Sequence of chain 1.A:
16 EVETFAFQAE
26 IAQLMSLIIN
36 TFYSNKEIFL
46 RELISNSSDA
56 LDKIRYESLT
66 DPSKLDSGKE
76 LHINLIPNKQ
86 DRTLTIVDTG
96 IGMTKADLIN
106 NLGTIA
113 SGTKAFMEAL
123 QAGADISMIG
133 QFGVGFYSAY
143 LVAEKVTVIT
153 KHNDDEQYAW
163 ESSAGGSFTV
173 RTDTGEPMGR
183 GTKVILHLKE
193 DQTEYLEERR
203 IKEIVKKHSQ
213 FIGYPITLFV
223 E

Binding-site contacts:
Ligand atom C5 contacts residue ASN51 of chain 1.A at 3.6 Å.
Ligand atom O3 contacts residue LYS58 of chain 1.A at 2.9 Å (salt-bridge).
Ligand atom N4 contacts residue PHE138 of chain 1.A at 3.4 Å.
Ligand atom N3 contacts residue ASP93 of chain 1.A at 2.6 Å (salt-bridge).
Ligand atom C12 contacts residue ASN51 of chain 1.A at 3.5 Å.
Ligand atom N3 contacts residue THR184 of chain 1.A at 3.6 Å.
Ligand atom C2 contacts residue LEU107 of chain 1.A at 3.9 Å (hydrophobic).
Ligand atom S contacts residue GLY97 of chain 1.A at 3.6 Å.
Ligand atom O3 contacts residue ALA55 of chain 1.A at 3.8 Å.
Ligand atom C16 contacts residue LYS58 of chain 1.A at 3.5 Å.
Ligand atom C1 contacts residue PHE138 of chain 1.A at 3.5 Å (hydrophobic).
Ligand atom C4 contacts residue ASN51 of chain 1.A at 3.7 Å.
Ligand atom N2 contacts residue THR184 of chain 1.A at 3.5 Å (h-bond).
Ligand atom O2 contacts residue PHE138 of chain 1.A at 3.4 Å.
Ligand atom C14 contacts residue ASN51 of chain 1.A at 3.8 Å.
Ligand atom S contacts residue ALA55 of chain 1.A at 3.7 Å.
Ligand atom C17 contacts residue PHE138 of chain 1.A at 3.7 Å (hydrophobic).
Ligand atom S contacts residue MET98 of chain 1.A at 3.7 Å.
Ligand atom C17 contacts residue TYR139 of chain 1.A at 3.7 Å (hydrophobic).
Ligand atom C19 contacts residue LYS58 of chain 1.A at 3.8 Å.
Ligand atom CL contacts residue PHE138 of chain 1.A at 3.8 Å.
Ligand atom C11 contacts residue SER52 of chain 1.A at 3.6 Å.
Ligand atom N2 contacts residue ALA55 of chain 1.A at 3.3 Å.
Ligand atom N1 contacts residue MET98 of chain 1.A at 3.7 Å.
Ligand atom C6 contacts residue PHE138 of chain 1.A at 3.6 Å (hydrophobic).
Ligand atom N4 contacts residue LEU48 of chain 1.A at 3.5 Å.
Ligand atom C11 contacts residue ASP93 of chain 1.A at 3.5 Å.
Ligand atom C15 contacts residue GLY97 of chain 1.A at 3.9 Å.
Ligand atom N4 contacts residue ASN51 of chain 1.A at 3.2 Å (h-bond).
Ligand atom C10 contacts residue ASP93 of chain 1.A at 3.7 Å.
Ligand atom S contacts residue ILE96 of chain 1.A at 3.7 Å.
Ligand atom C10 contacts residue THR184 of chain 1.A at 3.8 Å.
Ligand atom N3 contacts residue SER52 of chain 1.A at 3.7 Å.
Ligand atom CL contacts residue MET98 of chain 1.A at 3.7 Å.
Ligand atom C18 contacts residue ASN106 of chain 1.A at 3.6 Å.
Ligand atom C8 contacts residue ALA55 of chain 1.A at 3.8 Å (hydrophobic).
Ligand atom C1 contacts residue LEU107 of chain 1.A at 3.6 Å (hydrophobic).
Ligand atom C17 contacts residue ASN106 of chain 1.A at 3.2 Å.
Ligand atom C15 contacts residue MET98 of chain 1.A at 3.4 Å (hydrophobic).
Ligand atom C13 contacts residue ASN51 of chain 1.A at 3.2 Å.

The protein below binds the small molecule below.
Small molecule (SMILES): COc1cc(Cl)c(-c2nc(SCC(=O)N(C)C)nc3[nH]cc(C#N)c23)cc1OC